Binding-site contacts:
Ligand atom N2 contacts residue MET113 of chain 6.A at 3.6 Å.
Ligand atom N1 contacts residue MET113 of chain 6.A at 3.5 Å.
Ligand atom P contacts residue ARG105 of chain 3.A at 3.6 Å.
Ligand atom OP1 contacts residue LYS190 of chain 6.A at 3.7 Å.
Ligand atom C2 contacts residue GLU27 of chain 22.A at 3.5 Å.
Ligand atom OP5 contacts residue LYS190 of chain 6.A at 2.8 Å (salt-bridge).
Ligand atom N1 contacts residue HIS79 of chain 22.A at 3.2 Å (h-bond).
Ligand atom C5 contacts residue MET113 of chain 6.A at 3.5 Å (hydrophobic).
Ligand atom N2 contacts residue HIS80 of chain 22.A at 2.9 Å (h-bond).
Ligand atom O3 contacts residue GLU186 of chain 6.A at 2.7 Å (salt-bridge).
Ligand atom C1 contacts residue GLU27 of chain 22.A at 3.1 Å.
Ligand atom O3 contacts residue MN1 of chain 6.D at 2.5 Å.
Ligand atom C4 contacts residue MN1 of chain 6.D at 2.8 Å.
Ligand atom N1 contacts residue GLU83 of chain 22.A at 3.1 Å (salt-bridge).
Ligand atom C4 contacts residue HIS80 of chain 22.A at 3.2 Å.
Ligand atom OP6 contacts residue ARG105 of chain 3.A at 3.3 Å (salt-bridge).
Ligand atom C6 contacts residue HIS182 of chain 6.A at 3.6 Å.
Ligand atom O2 contacts residue GLU27 of chain 22.A at 3.1 Å (salt-bridge).
Ligand atom C6 contacts residue MN1 of chain 22.C at 3.0 Å.
Ligand atom OP6 contacts residue LYS190 of chain 6.A at 3.4 Å (salt-bridge).
Ligand atom O3 contacts residue HIS80 of chain 22.A at 3.3 Å (h-bond).
Ligand atom C5 contacts residue GLU83 of chain 22.A at 3.4 Å.
Ligand atom C6 contacts residue MET113 of chain 6.A at 3.5 Å (hydrophobic).
Ligand atom N1 contacts residue HIS183 of chain 6.A at 3.3 Å (h-bond).
Ligand atom C4 contacts residue MET113 of chain 6.A at 3.6 Å (hydrophobic).
Ligand atom N1 contacts residue MN1 of chain 22.C at 2.2 Å.
Ligand atom C3 contacts residue GLU27 of chain 22.A at 3.6 Å.
Ligand atom N2 contacts residue HIS182 of chain 6.A at 3.2 Å (h-bond).
Ligand atom OP5 contacts residue ARG105 of chain 3.A at 3.1 Å (salt-bridge).
Ligand atom C6 contacts residue MN1 of chain 6.D at 3.4 Å.
Ligand atom C6 contacts residue HIS183 of chain 6.A at 3.5 Å.
Ligand atom N2 contacts residue MN1 of chain 6.D at 2.1 Å.
Ligand atom C3 contacts residue MN1 of chain 6.D at 3.0 Å.
Ligand atom P contacts residue LYS190 of chain 6.A at 3.5 Å.
Ligand atom C5 contacts residue MN1 of chain 22.C at 3.3 Å.
Ligand atom O3 contacts residue HIS53 of chain 6.A at 3.4 Å (h-bond).
Ligand atom C6 contacts residue HIS79 of chain 22.A at 3.0 Å.
Ligand atom N2 contacts residue GLU186 of chain 6.A at 3.1 Å (salt-bridge).
Ligand atom C3 contacts residue HIS80 of chain 22.A at 3.2 Å.
Ligand atom OP6 contacts residue ARG127 of chain 3.A at 3.1 Å (salt-bridge).

Sequence of chain 3.A:
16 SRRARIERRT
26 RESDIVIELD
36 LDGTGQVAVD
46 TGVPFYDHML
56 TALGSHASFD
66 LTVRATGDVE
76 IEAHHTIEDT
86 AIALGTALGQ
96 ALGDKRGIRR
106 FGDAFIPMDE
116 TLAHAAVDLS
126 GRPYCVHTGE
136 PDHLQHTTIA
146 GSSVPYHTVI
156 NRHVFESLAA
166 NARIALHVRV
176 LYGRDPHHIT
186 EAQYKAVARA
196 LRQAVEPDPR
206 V

Sequence of chain 6.A:
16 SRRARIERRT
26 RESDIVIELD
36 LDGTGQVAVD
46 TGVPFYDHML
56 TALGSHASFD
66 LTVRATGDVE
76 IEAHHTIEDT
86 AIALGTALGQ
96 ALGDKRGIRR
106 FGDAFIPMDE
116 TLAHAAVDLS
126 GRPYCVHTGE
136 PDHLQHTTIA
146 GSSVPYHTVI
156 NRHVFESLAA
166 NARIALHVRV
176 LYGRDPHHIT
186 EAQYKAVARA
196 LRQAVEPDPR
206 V

This small molecule binds to this protein.
Small molecule (SMILES): O=P(O)(O)OC[C@@H](O)[C@@H](O)c1cnc[nH]1

Sequence of chain 22.A:
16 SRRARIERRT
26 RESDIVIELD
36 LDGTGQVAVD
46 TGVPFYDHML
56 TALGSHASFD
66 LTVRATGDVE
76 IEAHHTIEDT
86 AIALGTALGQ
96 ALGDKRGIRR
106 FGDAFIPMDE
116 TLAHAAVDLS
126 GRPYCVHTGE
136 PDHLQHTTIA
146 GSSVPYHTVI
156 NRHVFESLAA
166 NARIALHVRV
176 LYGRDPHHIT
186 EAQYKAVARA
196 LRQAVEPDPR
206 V